This small molecule binds to this protein.
Small molecule (SMILES): c1cn[nH]c1

Binding-site contacts:
Ligand atom C5 contacts residue ILE111 of chain 1.A at 3.5 Å (hydrophobic).
Ligand atom N1 contacts residue LYS62 of chain 1.A at 3.1 Å (salt-bridge).
Ligand atom C5 contacts residue GLN113 of chain 1.A at 3.8 Å.
Ligand atom N2 contacts residue ILE64 of chain 1.A at 3.2 Å.
Ligand atom N1 contacts residue GLU79 of chain 1.A at 3.8 Å.
Ligand atom C3 contacts residue ILE80 of chain 1.A at 4.2 Å (hydrophobic).
Ligand atom C3 contacts residue ILE64 of chain 1.A at 3.8 Å (hydrophobic).
Ligand atom C4 contacts residue LEU83 of chain 1.A at 3.9 Å (hydrophobic).
Ligand atom C3 contacts residue ILE111 of chain 1.A at 3.2 Å (hydrophobic).
Ligand atom N1 contacts residue ILE64 of chain 1.A at 3.8 Å.
Ligand atom C4 contacts residue ILE94 of chain 1.A at 4.2 Å (hydrophobic).
Ligand atom C5 contacts residue GLU79 of chain 1.A at 3.9 Å.
Ligand atom N1 contacts residue ILE111 of chain 1.A at 3.8 Å.
Ligand atom C5 contacts residue LEU83 of chain 1.A at 4.1 Å (hydrophobic).
Ligand atom C5 contacts residue LYS62 of chain 1.A at 3.6 Å.
Ligand atom C3 contacts residue GLU79 of chain 1.A at 3.5 Å.
Ligand atom N2 contacts residue GLU79 of chain 1.A at 3.4 Å (salt-bridge).
Ligand atom N2 contacts residue ILE111 of chain 1.A at 3.6 Å.
Ligand atom C4 contacts residue ILE80 of chain 1.A at 4.3 Å (hydrophobic).
Ligand atom C4 contacts residue ILE111 of chain 1.A at 3.1 Å (hydrophobic).
Ligand atom N2 contacts residue LYS62 of chain 1.A at 4.2 Å.
Ligand atom C4 contacts residue GLU79 of chain 1.A at 3.5 Å.

Sequence of chain 1.A:
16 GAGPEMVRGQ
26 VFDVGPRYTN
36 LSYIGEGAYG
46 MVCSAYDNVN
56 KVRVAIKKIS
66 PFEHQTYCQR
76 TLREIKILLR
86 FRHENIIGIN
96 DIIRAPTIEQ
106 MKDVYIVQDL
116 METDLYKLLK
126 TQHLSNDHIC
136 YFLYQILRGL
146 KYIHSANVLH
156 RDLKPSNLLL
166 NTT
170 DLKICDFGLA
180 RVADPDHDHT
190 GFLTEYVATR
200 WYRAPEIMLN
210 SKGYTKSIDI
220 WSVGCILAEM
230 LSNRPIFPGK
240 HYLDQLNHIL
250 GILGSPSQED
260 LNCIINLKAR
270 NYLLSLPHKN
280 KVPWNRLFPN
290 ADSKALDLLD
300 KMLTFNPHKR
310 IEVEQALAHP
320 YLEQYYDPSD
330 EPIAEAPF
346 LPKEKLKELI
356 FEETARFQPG